Binding-site contacts:
Ligand atom C8 contacts residue PHE171 of chain 1.D at 4.2 Å (hydrophobic).
Ligand atom O7 contacts residue LEU175 of chain 1.D at 3.5 Å.
Ligand atom C3 contacts residue HIS180 of chain 1.D at 3.9 Å.
Ligand atom C5 contacts residue ASN113 of chain 1.D at 3.6 Å.
Ligand atom C8 contacts residue ASN174 of chain 1.D at 4.3 Å.
Ligand atom O6 contacts residue ASN178 of chain 1.D at 2.8 Å (h-bond).
Ligand atom C5 contacts residue ASN178 of chain 1.D at 3.9 Å.
Ligand atom C7 contacts residue TYR137 of chain 1.D at 3.8 Å (hydrophobic).
Ligand atom C2 contacts residue ASN113 of chain 1.D at 2.5 Å.
Ligand atom C8 contacts residue ASP145 of chain 1.D at 3.7 Å.
Ligand atom C4 contacts residue ASN178 of chain 1.D at 4.1 Å.
Ligand atom C8 contacts residue TYR137 of chain 1.D at 3.4 Å (hydrophobic).
Ligand atom C7 contacts residue ASN174 of chain 1.D at 3.9 Å.
Ligand atom C7 contacts residue ASP145 of chain 1.D at 3.8 Å.
Ligand atom C1 contacts residue ASN113 of chain 1.D at 1.4 Å.
Ligand atom C2 contacts residue ASP145 of chain 1.D at 3.9 Å.
Ligand atom O7 contacts residue ASN174 of chain 1.D at 2.9 Å (h-bond).
Ligand atom O7 contacts residue TYR137 of chain 1.D at 4.4 Å.
Ligand atom O3 contacts residue HIS180 of chain 1.D at 2.8 Å.
Ligand atom C7 contacts residue LEU175 of chain 1.D at 4.3 Å (hydrophobic).
Ligand atom C2 contacts residue HIS180 of chain 1.D at 4.4 Å.
Ligand atom C1 contacts residue ASN178 of chain 1.D at 4.1 Å.
Ligand atom O5 contacts residue ASN113 of chain 1.D at 2.3 Å (h-bond).
Ligand atom C2 contacts residue ASN178 of chain 1.D at 4.4 Å.
Ligand atom C6 contacts residue ASN178 of chain 1.D at 3.3 Å.
Ligand atom N2 contacts residue ASP145 of chain 1.D at 2.9 Å (salt-bridge).
Ligand atom O5 contacts residue ASN178 of chain 1.D at 3.2 Å (h-bond).
Ligand atom C4 contacts residue HIS180 of chain 1.D at 4.2 Å.
Ligand atom N2 contacts residue TYR137 of chain 1.D at 4.2 Å.
Ligand atom C4 contacts residue ASN113 of chain 1.D at 4.3 Å.
Ligand atom C3 contacts residue ASP145 of chain 1.D at 3.5 Å.
Ligand atom C7 contacts residue ASN113 of chain 1.D at 3.3 Å.
Ligand atom C3 contacts residue ASN113 of chain 1.D at 3.8 Å.
Ligand atom O3 contacts residue ASP145 of chain 1.D at 2.6 Å (salt-bridge).
Ligand atom N2 contacts residue ASN113 of chain 1.D at 3.0 Å (h-bond).
Ligand atom C8 contacts residue LEU144 of chain 1.D at 4.4 Å (hydrophobic).
Ligand atom C8 contacts residue GLY141 of chain 1.D at 3.5 Å.
Ligand atom O7 contacts residue ASN113 of chain 1.D at 3.3 Å (h-bond).

A small-molecule ligand and the protein it binds are described below.
Small molecule (SMILES): CC(=O)N[C@@H]1[C@@H](O)[C@H](O)[C@@H](CO)O[C@H]1O

Sequence of chain 1.D:
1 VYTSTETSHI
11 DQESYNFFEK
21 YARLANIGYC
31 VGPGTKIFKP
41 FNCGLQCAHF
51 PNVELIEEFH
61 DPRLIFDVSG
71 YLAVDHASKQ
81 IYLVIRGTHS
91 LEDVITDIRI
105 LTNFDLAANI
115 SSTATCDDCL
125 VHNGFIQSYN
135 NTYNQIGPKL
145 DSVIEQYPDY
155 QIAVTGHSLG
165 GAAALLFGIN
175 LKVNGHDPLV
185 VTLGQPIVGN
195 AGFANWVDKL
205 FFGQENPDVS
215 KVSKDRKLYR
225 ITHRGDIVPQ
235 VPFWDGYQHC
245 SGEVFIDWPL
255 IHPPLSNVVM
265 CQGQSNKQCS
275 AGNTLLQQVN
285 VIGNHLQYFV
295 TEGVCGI